Binding-site contacts:
Ligand atom C5 contacts residue ARG223 of chain 2.A at 3.5 Å.
Ligand atom O5 contacts residue HIS134 of chain 2.A at 3.2 Å (h-bond).
Ligand atom C5 contacts residue GLY213 of chain 2.A at 3.3 Å.
Ligand atom C5 contacts residue LEU225 of chain 2.A at 3.8 Å (hydrophobic).
Ligand atom O1 contacts residue NI1 of chain 2.B at 2.0 Å (h-bond).
Ligand atom C2 contacts residue HIS134 of chain 2.A at 3.8 Å.
Ligand atom C3 contacts residue GLN131 of chain 2.A at 3.2 Å.
Ligand atom O1 contacts residue HIS134 of chain 2.A at 3.1 Å (h-bond).
Ligand atom C1 contacts residue 58K1 of chain 2.D at 3.9 Å.
Ligand atom O5 contacts residue HIS211 of chain 2.A at 3.0 Å (h-bond).
Ligand atom C1 contacts residue NI1 of chain 2.B at 2.8 Å.
Ligand atom O2 contacts residue LEU73 of chain 2.A at 3.7 Å.
Ligand atom C1 contacts residue HIS134 of chain 2.A at 3.7 Å.
Ligand atom O1 contacts residue ASP136 of chain 2.A at 3.1 Å (salt-bridge).
Ligand atom O2 contacts residue MET122 of chain 2.A at 3.6 Å.
Ligand atom C4 contacts residue LEU159 of chain 2.A at 3.8 Å (hydrophobic).
Ligand atom C2 contacts residue GLN131 of chain 2.A at 3.0 Å.
Ligand atom O3 contacts residue ARG223 of chain 2.A at 2.8 Å (salt-bridge).
Ligand atom O4 contacts residue GLY213 of chain 2.A at 3.4 Å.
Ligand atom C2 contacts residue NI1 of chain 2.B at 2.8 Å.
Ligand atom O2 contacts residue GLN131 of chain 2.A at 3.0 Å (h-bond).
Ligand atom O5 contacts residue NI1 of chain 2.B at 2.1 Å (h-bond).
Ligand atom O4 contacts residue ARG223 of chain 2.A at 2.9 Å (salt-bridge).
Ligand atom O5 contacts residue ASP136 of chain 2.A at 4.2 Å.
Ligand atom O5 contacts residue GLN131 of chain 2.A at 3.3 Å (h-bond).
Ligand atom O4 contacts residue LEU225 of chain 2.A at 3.9 Å.
Ligand atom O3 contacts residue THR172 of chain 2.A at 2.6 Å (h-bond).
Ligand atom C3 contacts residue MET122 of chain 2.A at 4.1 Å (hydrophobic).
Ligand atom O1 contacts residue 58K1 of chain 2.D at 3.4 Å.
Ligand atom C4 contacts residue GLY213 of chain 2.A at 3.6 Å.
Ligand atom C1 contacts residue GLN131 of chain 2.A at 3.5 Å.
Ligand atom O2 contacts residue NI1 of chain 2.B at 4.0 Å.
Ligand atom O2 contacts residue 58K1 of chain 2.D at 3.4 Å.
Ligand atom O3 contacts residue GLY213 of chain 2.A at 3.7 Å.
Ligand atom C2 contacts residue HIS211 of chain 2.A at 4.2 Å.
Ligand atom C5 contacts residue THR172 of chain 2.A at 3.8 Å.
Ligand atom C4 contacts residue THR172 of chain 2.A at 4.2 Å.
Ligand atom C4 contacts residue GLN131 of chain 2.A at 3.6 Å.
Ligand atom O3 contacts residue LEU225 of chain 2.A at 3.7 Å.
Ligand atom O1 contacts residue HIS211 of chain 2.A at 4.1 Å.

Sequence of chain 2.A:
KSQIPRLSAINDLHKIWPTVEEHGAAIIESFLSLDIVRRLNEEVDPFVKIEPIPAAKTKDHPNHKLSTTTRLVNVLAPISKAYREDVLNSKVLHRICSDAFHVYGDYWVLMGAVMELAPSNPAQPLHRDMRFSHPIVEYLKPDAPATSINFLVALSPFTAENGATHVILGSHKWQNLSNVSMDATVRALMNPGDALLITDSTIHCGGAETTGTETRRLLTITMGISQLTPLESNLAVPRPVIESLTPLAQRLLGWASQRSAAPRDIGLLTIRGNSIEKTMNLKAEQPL

A small-molecule ligand and the protein it binds are described below.
Small molecule (SMILES): O=C(O)CCC(=O)C(=O)O